Binding-site contacts:
Ligand atom C7 contacts residue VAL402 of chain 1.E at 4.5 Å (hydrophobic).
Ligand atom C3 contacts residue ASN263 of chain 1.E at 3.9 Å.
Ligand atom C5 contacts residue ASN263 of chain 1.E at 3.9 Å.
Ligand atom C4 contacts residue ASN263 of chain 1.E at 4.4 Å.
Ligand atom C8 contacts residue ASN263 of chain 1.E at 3.9 Å.
Ligand atom C2 contacts residue ASN263 of chain 1.E at 2.6 Å.
Ligand atom N2 contacts residue ASN263 of chain 1.E at 3.0 Å (h-bond).
Ligand atom O5 contacts residue ILE284 of chain 1.E at 3.5 Å.
Ligand atom C8 contacts residue GLY401 of chain 1.E at 4.2 Å.
Ligand atom C1 contacts residue ILE284 of chain 1.E at 3.9 Å (hydrophobic).
Ligand atom C8 contacts residue VAL402 of chain 1.E at 3.5 Å (hydrophobic).
Ligand atom C1 contacts residue ASN263 of chain 1.E at 1.5 Å.
Ligand atom C7 contacts residue ASN263 of chain 1.E at 3.3 Å.
Ligand atom O5 contacts residue ASN263 of chain 1.E at 2.5 Å (h-bond).
Ligand atom O7 contacts residue ASN263 of chain 1.E at 3.3 Å (h-bond).
Ligand atom C5 contacts residue ILE284 of chain 1.E at 4.4 Å (hydrophobic).

This protein binds this small molecule.
Small molecule (SMILES): CC(=O)N[C@@H]1[C@@H](O)[C@H](O)[C@@H](CO)O[C@H]1O

Sequence of chain 1.E:
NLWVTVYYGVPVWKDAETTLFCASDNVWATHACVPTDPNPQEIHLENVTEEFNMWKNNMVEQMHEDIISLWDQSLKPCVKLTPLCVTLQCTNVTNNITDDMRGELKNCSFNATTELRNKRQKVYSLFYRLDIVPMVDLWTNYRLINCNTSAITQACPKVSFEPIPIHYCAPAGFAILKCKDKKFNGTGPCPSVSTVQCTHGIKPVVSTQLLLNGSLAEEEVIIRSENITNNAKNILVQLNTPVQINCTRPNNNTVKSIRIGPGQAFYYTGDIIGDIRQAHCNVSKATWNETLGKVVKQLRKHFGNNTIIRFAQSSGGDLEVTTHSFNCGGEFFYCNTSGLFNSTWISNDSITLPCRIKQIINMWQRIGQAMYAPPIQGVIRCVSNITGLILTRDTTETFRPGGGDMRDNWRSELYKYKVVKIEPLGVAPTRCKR